Binding-site contacts:
Ligand atom C8 contacts residue LYS122 of chain 1.B at 3.4 Å.
Ligand atom C8 contacts residue GLU123 of chain 1.B at 3.1 Å.
Ligand atom C4 contacts residue ASN126 of chain 1.B at 4.2 Å.
Ligand atom N2 contacts residue ASN126 of chain 1.B at 2.8 Å (h-bond).
Ligand atom C8 contacts residue ILE124 of chain 1.B at 4.2 Å (hydrophobic).
Ligand atom C7 contacts residue GLU123 of chain 1.B at 4.3 Å.
Ligand atom O5 contacts residue ASN126 of chain 1.B at 2.4 Å (h-bond).
Ligand atom N2 contacts residue SER125 of chain 1.B at 4.0 Å.
Ligand atom C8 contacts residue ASN126 of chain 1.B at 3.9 Å.
Ligand atom C2 contacts residue ASN126 of chain 1.B at 2.4 Å.
Ligand atom C8 contacts residue SER125 of chain 1.B at 3.6 Å.
Ligand atom O7 contacts residue ASN126 of chain 1.B at 3.4 Å (h-bond).
Ligand atom C3 contacts residue ASN126 of chain 1.B at 3.7 Å.
Ligand atom C5 contacts residue ASN126 of chain 1.B at 3.7 Å.
Ligand atom C7 contacts residue SER125 of chain 1.B at 4.3 Å.
Ligand atom C7 contacts residue ASN126 of chain 1.B at 3.2 Å.
Ligand atom C1 contacts residue ASN126 of chain 1.B at 1.5 Å.

The small molecule below binds the protein below.
Small molecule (SMILES): CC(=O)N[C@@H]1[C@@H](O)[C@H](O)[C@@H](CO)O[C@H]1O

Sequence of chain 1.B:
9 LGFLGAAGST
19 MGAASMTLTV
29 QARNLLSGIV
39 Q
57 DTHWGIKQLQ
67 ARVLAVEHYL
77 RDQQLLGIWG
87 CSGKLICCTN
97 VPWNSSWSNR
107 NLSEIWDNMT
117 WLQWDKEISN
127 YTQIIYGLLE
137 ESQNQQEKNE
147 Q